Sequence of chain 1.B:
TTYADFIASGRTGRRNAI

Binding-site contacts:
Ligand atom C11 contacts residue GLU173 of chain 1.A at 3.5 Å.
Ligand atom C12 contacts residue ASN174 of chain 1.A at 3.8 Å.
Ligand atom C2 contacts residue MET123 of chain 1.A at 3.8 Å (hydrophobic).
Ligand atom C10 contacts residue GLU130 of chain 1.A at 3.3 Å.
Ligand atom N2 contacts residue GLU130 of chain 1.A at 2.8 Å (salt-bridge).
Ligand atom N contacts residue VAL126 of chain 1.A at 3.0 Å (h-bond).
Ligand atom N contacts residue LEU176 of chain 1.A at 3.8 Å.
Ligand atom C7 contacts residue VAL126 of chain 1.A at 3.6 Å (hydrophobic).
Ligand atom C7 contacts residue TYR125 of chain 1.A at 3.8 Å (hydrophobic).
Ligand atom C16 contacts residue LYS171 of chain 1.A at 3.8 Å.
Ligand atom C2 contacts residue THR186 of chain 1.A at 3.6 Å.
Ligand atom C8 contacts residue LEU176 of chain 1.A at 3.8 Å (hydrophobic).
Ligand atom C9 contacts residue THR186 of chain 1.A at 3.7 Å.
Ligand atom C17 contacts residue GLU173 of chain 1.A at 3.8 Å.
Ligand atom C8 contacts residue GLU124 of chain 1.A at 3.4 Å.
Ligand atom C15 contacts residue ARG15 of chain 1.B at 3.9 Å.
Ligand atom C10 contacts residue GLU173 of chain 1.A at 3.3 Å.
Ligand atom C4 contacts residue ALA73 of chain 1.A at 3.6 Å (hydrophobic).
Ligand atom C6 contacts residue PHE330 of chain 1.A at 3.8 Å (hydrophobic).
Ligand atom C4 contacts residue LEU176 of chain 1.A at 3.8 Å (hydrophobic).
Ligand atom N contacts residue ALA73 of chain 1.A at 3.6 Å.
Ligand atom C7 contacts residue PHE330 of chain 1.A at 3.5 Å (hydrophobic).
Ligand atom C15 contacts residue ASN16 of chain 1.B at 3.8 Å.
Ligand atom C8 contacts residue ALA73 of chain 1.A at 3.3 Å (hydrophobic).
Ligand atom N contacts residue GLU124 of chain 1.A at 3.9 Å.
Ligand atom C11 contacts residue ASP187 of chain 1.A at 3.8 Å.
Ligand atom C17 contacts residue ASN174 of chain 1.A at 3.3 Å.
Ligand atom N2 contacts residue GLU173 of chain 1.A at 3.4 Å (salt-bridge).
Ligand atom C6 contacts residue LEU176 of chain 1.A at 3.5 Å (hydrophobic).
Ligand atom N contacts residue TYR125 of chain 1.A at 3.6 Å.
Ligand atom C11 contacts residue GLU130 of chain 1.A at 3.9 Å.
Ligand atom O3 contacts residue PHE330 of chain 1.A at 3.8 Å.
Ligand atom O contacts residue VAL60 of chain 1.A at 3.3 Å.
Ligand atom C5 contacts residue LEU176 of chain 1.A at 3.6 Å (hydrophobic).
Ligand atom C16 contacts residue ARG15 of chain 1.B at 3.5 Å.
Ligand atom C3 contacts residue THR186 of chain 1.A at 3.6 Å.
Ligand atom C11 contacts residue ASN174 of chain 1.A at 3.3 Å.
Ligand atom C8 contacts residue VAL126 of chain 1.A at 3.7 Å (hydrophobic).
Ligand atom C3 contacts residue MET123 of chain 1.A at 3.9 Å (hydrophobic).
Ligand atom C7 contacts residue LEU176 of chain 1.A at 3.7 Å (hydrophobic).

Sequence of chain 1.A:
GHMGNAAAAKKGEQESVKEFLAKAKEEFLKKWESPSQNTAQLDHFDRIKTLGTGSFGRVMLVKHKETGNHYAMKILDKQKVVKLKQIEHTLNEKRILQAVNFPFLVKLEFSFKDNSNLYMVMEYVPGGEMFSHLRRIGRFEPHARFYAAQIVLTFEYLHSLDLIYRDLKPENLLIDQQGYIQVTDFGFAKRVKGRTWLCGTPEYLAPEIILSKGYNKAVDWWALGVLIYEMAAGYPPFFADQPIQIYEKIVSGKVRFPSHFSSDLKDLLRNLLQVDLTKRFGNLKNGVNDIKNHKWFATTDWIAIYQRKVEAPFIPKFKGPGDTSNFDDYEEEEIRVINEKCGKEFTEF

The protein below binds the small molecule below.
Small molecule (SMILES): O=S(=O)(NCCNCc1ccccc1B(O)O)c1cccc2cnccc12